A protein and the small-molecule ligand that binds it are described below.
Small molecule (SMILES): CC(C)C[C@H](NC(=O)[C@@H]([NH3+])CCCNC(N)=[NH2+])C(=O)N[C@@H](Cc1c[nH]c2ccccc12)C(=O)N[C@@H](CO)C(=O)O

Binding-site contacts:
Ligand atom CG contacts residue THR28 of chain 1.A at 4.0 Å.
Ligand atom CG contacts residue ASP58 of chain 1.A at 3.6 Å.
Ligand atom NH2 contacts residue ASP58 of chain 1.A at 2.8 Å (salt-bridge).
Ligand atom CB contacts residue PHE56 of chain 1.A at 4.0 Å (hydrophobic).
Ligand atom CG contacts residue VAL30 of chain 1.A at 3.5 Å (hydrophobic).
Ligand atom C contacts residue THR28 of chain 1.A at 3.6 Å.
Ligand atom NH1 contacts residue ALA64 of chain 1.A at 3.8 Å.
Ligand atom CA contacts residue ASP58 of chain 1.A at 3.3 Å.
Ligand atom CD1 contacts residue VAL30 of chain 1.A at 3.8 Å (hydrophobic).
Ligand atom C contacts residue PHE56 of chain 1.A at 3.8 Å (hydrophobic).
Ligand atom CZ contacts residue ALA64 of chain 1.A at 3.9 Å (hydrophobic).
Ligand atom CD contacts residue ASP58 of chain 1.A at 3.4 Å.
Ligand atom N contacts residue GLY55 of chain 1.A at 3.9 Å.
Ligand atom NE contacts residue CYS29 of chain 1.A at 3.7 Å.
Ligand atom CD contacts residue THR28 of chain 1.A at 3.4 Å.
Ligand atom O contacts residue PHE56 of chain 1.A at 3.0 Å (h-bond).
Ligand atom N contacts residue ASP58 of chain 1.A at 2.7 Å (salt-bridge).
Ligand atom CG contacts residue THR28 of chain 1.A at 3.9 Å.
Ligand atom CD1 contacts residue PRO27 of chain 1.A at 3.7 Å (hydrophobic).
Ligand atom CZ contacts residue ASP61 of chain 1.A at 3.3 Å.
Ligand atom NH2 contacts residue ALA64 of chain 1.A at 3.9 Å.
Ligand atom N contacts residue PHE56 of chain 1.A at 2.8 Å (h-bond).
Ligand atom C contacts residue VAL30 of chain 1.A at 3.8 Å (hydrophobic).
Ligand atom CZ contacts residue ASP58 of chain 1.A at 3.9 Å.
Ligand atom CG contacts residue PHE56 of chain 1.A at 3.9 Å (hydrophobic).
Ligand atom N contacts residue THR28 of chain 1.A at 2.9 Å (h-bond).
Ligand atom O contacts residue GLY55 of chain 1.A at 3.3 Å.
Ligand atom N contacts residue VAL30 of chain 1.A at 3.7 Å.
Ligand atom CA contacts residue PHE56 of chain 1.A at 3.7 Å (hydrophobic).
Ligand atom CB contacts residue THR28 of chain 1.A at 4.0 Å.
Ligand atom NH1 contacts residue ASP61 of chain 1.A at 2.9 Å (salt-bridge).
Ligand atom NH2 contacts residue ASP61 of chain 1.A at 2.8 Å (salt-bridge).
Ligand atom CA contacts residue VAL30 of chain 1.A at 4.0 Å (hydrophobic).
Ligand atom CB contacts residue GLY54 of chain 1.A at 3.8 Å.
Ligand atom CD contacts residue CYS29 of chain 1.A at 4.0 Å (hydrophobic).
Ligand atom CA contacts residue THR28 of chain 1.A at 3.2 Å.
Ligand atom NE contacts residue THR28 of chain 1.A at 3.8 Å.
Ligand atom CB contacts residue THR28 of chain 1.A at 3.6 Å.
Ligand atom CD2 contacts residue VAL30 of chain 1.A at 3.7 Å (hydrophobic).
Ligand atom CB contacts residue GLY55 of chain 1.A at 3.5 Å.

Sequence of chain 1.A:
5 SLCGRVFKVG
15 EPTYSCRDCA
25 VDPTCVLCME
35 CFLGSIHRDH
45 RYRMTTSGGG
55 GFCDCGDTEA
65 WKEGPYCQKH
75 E